A small-molecule ligand and the protein it binds are described below.
Small molecule (SMILES): Nc1ccn([C@@H]2O[C@H](CO[P](=O)(O)O[C@H]3[C@@H](O)[C@H](n4ccc(=O)[nH]c4=O)O[C@@H]3COP(=O)(O)O)[C@@H](O[P](=O)(O)OC[C@H]3O[C@@H](n4cnc5c(=O)nc(N)[nH]c54)[C@H](O)[C@@H]3O[P](=O)(O)OC[C@H]3O[C@@H](n4cnc5c(N)ncnc54)[C@H](O)[C@@H]3O[P](=O)(O)OC[C@H]3O[C@@H](n4ccc(N)nc4=O)[C@H](O)[C@@H]3O[P](=O)(O)OC[C@H]3O[C@@H](n4cnc5c(N)ncnc54)[C@H](O)[C@@H]3O)[C@H]2O)c(=O)n1

Sequence of chain 1.C:
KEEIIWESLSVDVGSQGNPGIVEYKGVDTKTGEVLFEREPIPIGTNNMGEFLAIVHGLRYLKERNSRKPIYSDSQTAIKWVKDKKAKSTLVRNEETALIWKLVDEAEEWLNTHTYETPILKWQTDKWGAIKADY

Binding-site contacts:
Ligand atom O2 contacts residue DG6 of chain 1.B at 2.6 Å (h-bond).
Ligand atom C2 contacts residue DC5 of chain 1.B at 3.4 Å.
Ligand atom N2 contacts residue DG6 of chain 1.B at 3.6 Å (h-bond).
Ligand atom O6 contacts residue DC5 of chain 1.B at 2.9 Å (h-bond).
Ligand atom N6 contacts residue DT2 of chain 1.B at 2.9 Å (h-bond).
Ligand atom C2 contacts residue DG3 of chain 1.B at 3.5 Å.
Ligand atom N3 contacts residue DC5 of chain 1.B at 3.5 Å (h-bond).
Ligand atom C2 contacts residue DT4 of chain 1.B at 3.5 Å.
Ligand atom C6 contacts residue DG3 of chain 1.B at 3.3 Å.
Ligand atom N6 contacts residue DT4 of chain 1.B at 3.0 Å (h-bond).
Ligand atom N2 contacts residue DC5 of chain 1.B at 2.7 Å (h-bond).
Ligand atom O2 contacts residue DG3 of chain 1.B at 2.6 Å (h-bond).
Ligand atom N1 contacts residue DG3 of chain 1.B at 3.5 Å (h-bond).
Ligand atom C2 contacts residue DG6 of chain 1.B at 3.3 Å.
Ligand atom C2 contacts residue DG6 of chain 1.B at 3.5 Å.
Ligand atom O3' contacts residue ASP78 of chain 1.C at 3.3 Å (salt-bridge).
Ligand atom N1 contacts residue DT4 of chain 1.B at 2.8 Å (h-bond).
Ligand atom N1 contacts residue DC5 of chain 1.B at 2.9 Å (h-bond).
Ligand atom N1 contacts residue DC5 of chain 1.B at 3.5 Å (h-bond).
Ligand atom N6 contacts residue DG3 of chain 1.B at 3.3 Å (h-bond).
Ligand atom C4 contacts residue DG3 of chain 1.B at 3.4 Å.
Ligand atom N3 contacts residue DG3 of chain 1.B at 2.7 Å (h-bond).
Ligand atom O2' contacts residue GLN80 of chain 1.C at 2.8 Å (h-bond).
Ligand atom N1 contacts residue DT2 of chain 1.B at 2.8 Å (h-bond).
Ligand atom C6 contacts residue DG6 of chain 1.B at 3.5 Å.
Ligand atom O2' contacts residue ASP78 of chain 1.C at 2.7 Å (salt-bridge).
Ligand atom N3 contacts residue DG6 of chain 1.B at 3.3 Å (h-bond).
Ligand atom C5 contacts residue DG3 of chain 1.B at 3.6 Å.
Ligand atom N4 contacts residue DG3 of chain 1.B at 2.8 Å (h-bond).
Ligand atom C2 contacts residue DT2 of chain 1.B at 3.5 Å.
Ligand atom C2 contacts residue DG3 of chain 1.B at 3.3 Å.
Ligand atom N1 contacts residue DG6 of chain 1.B at 3.4 Å.
Ligand atom N3 contacts residue DG6 of chain 1.B at 2.9 Å (h-bond).
Ligand atom N4 contacts residue DG6 of chain 1.B at 3.1 Å (h-bond).
Ligand atom O2 contacts residue DT4 of chain 1.B at 3.5 Å (h-bond).
Ligand atom O2' contacts residue GLN80 of chain 1.C at 3.5 Å (h-bond).
Ligand atom N3 contacts residue DG3 of chain 1.B at 3.5 Å (h-bond).
Ligand atom O3' contacts residue LYS126 of chain 1.C at 2.9 Å (salt-bridge).
Ligand atom O6 contacts residue DG6 of chain 1.B at 3.6 Å (h-bond).
Ligand atom O4' contacts residue GLN80 of chain 1.C at 3.1 Å (h-bond).